Sequence of chain 1.E:
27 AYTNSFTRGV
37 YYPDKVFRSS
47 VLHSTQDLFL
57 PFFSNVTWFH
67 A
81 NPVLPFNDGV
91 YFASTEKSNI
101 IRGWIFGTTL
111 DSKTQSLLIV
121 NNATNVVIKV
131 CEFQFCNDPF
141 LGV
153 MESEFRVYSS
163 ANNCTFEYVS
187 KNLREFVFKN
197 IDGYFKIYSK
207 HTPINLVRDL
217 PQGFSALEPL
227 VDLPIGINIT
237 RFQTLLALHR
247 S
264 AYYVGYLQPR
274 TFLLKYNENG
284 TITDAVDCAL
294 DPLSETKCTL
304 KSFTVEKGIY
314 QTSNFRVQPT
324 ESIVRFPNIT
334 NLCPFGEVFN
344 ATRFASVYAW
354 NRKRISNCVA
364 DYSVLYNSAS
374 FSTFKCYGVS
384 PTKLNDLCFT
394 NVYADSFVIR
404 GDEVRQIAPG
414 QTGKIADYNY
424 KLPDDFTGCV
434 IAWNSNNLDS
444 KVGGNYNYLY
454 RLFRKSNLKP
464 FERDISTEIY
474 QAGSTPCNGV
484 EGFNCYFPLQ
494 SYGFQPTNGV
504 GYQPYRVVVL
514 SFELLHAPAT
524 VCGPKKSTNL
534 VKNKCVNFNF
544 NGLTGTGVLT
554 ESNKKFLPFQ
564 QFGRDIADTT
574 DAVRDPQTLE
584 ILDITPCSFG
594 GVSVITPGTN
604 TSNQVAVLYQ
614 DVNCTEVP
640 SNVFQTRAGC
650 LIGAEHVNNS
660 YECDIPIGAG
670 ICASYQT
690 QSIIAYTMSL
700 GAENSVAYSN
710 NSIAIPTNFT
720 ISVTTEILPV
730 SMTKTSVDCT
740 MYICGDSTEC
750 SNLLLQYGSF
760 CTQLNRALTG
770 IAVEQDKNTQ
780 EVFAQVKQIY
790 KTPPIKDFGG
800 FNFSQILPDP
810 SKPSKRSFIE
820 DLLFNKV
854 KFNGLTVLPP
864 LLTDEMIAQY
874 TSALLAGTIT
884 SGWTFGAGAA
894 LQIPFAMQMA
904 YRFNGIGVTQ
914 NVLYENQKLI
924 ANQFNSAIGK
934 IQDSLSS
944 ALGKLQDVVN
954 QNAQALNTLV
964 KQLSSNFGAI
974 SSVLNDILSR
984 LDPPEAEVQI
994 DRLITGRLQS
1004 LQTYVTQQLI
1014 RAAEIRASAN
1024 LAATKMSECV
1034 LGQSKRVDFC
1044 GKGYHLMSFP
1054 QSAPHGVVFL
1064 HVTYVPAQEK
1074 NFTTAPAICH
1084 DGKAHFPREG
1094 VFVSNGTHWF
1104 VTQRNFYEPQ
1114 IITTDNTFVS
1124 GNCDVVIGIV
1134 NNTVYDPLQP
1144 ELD

Binding-site contacts:
Ligand atom O7 contacts residue ASN61 of chain 1.E at 3.8 Å.
Ligand atom C2 contacts residue ASN61 of chain 1.E at 2.5 Å.
Ligand atom O5 contacts residue ASN61 of chain 1.E at 2.4 Å (h-bond).
Ligand atom O5 contacts residue TYR28 of chain 1.E at 4.0 Å.
Ligand atom C2 contacts residue TYR28 of chain 1.E at 4.5 Å (hydrophobic).
Ligand atom N2 contacts residue ASN61 of chain 1.E at 2.8 Å (h-bond).
Ligand atom C4 contacts residue ASN61 of chain 1.E at 4.3 Å.
Ligand atom C3 contacts residue ASN61 of chain 1.E at 3.8 Å.
Ligand atom C8 contacts residue ASN61 of chain 1.E at 3.6 Å.
Ligand atom C1 contacts residue ASN61 of chain 1.E at 1.4 Å.
Ligand atom C5 contacts residue ASN61 of chain 1.E at 3.6 Å.
Ligand atom C7 contacts residue ASN61 of chain 1.E at 3.3 Å.
Ligand atom N2 contacts residue TYR28 of chain 1.E at 4.4 Å.
Ligand atom C1 contacts residue TYR28 of chain 1.E at 3.5 Å (hydrophobic).
Ligand atom C5 contacts residue TYR28 of chain 1.E at 4.0 Å (hydrophobic).

This small molecule binds to this protein.
Small molecule (SMILES): CC(=O)N[C@@H]1[C@@H](O)[C@H](O)[C@@H](CO)O[C@H]1O